Binding-site contacts:
Ligand atom O7 contacts residue ASN188 of chain 1.E at 4.2 Å.
Ligand atom O5 contacts residue ASN188 of chain 1.E at 2.3 Å (h-bond).
Ligand atom N2 contacts residue ASN188 of chain 1.E at 3.1 Å (h-bond).
Ligand atom C3 contacts residue ASN188 of chain 1.E at 3.9 Å.
Ligand atom C5 contacts residue ASN188 of chain 1.E at 3.6 Å.
Ligand atom C2 contacts residue ASN188 of chain 1.E at 2.6 Å.
Ligand atom C7 contacts residue ASN188 of chain 1.E at 3.9 Å.
Ligand atom C4 contacts residue ASN188 of chain 1.E at 4.2 Å.
Ligand atom O6 contacts residue ASN188 of chain 1.E at 4.5 Å.
Ligand atom C1 contacts residue ASN188 of chain 1.E at 1.4 Å.

This protein binds this small molecule.
Small molecule (SMILES): CC(=O)N[C@H]1[C@H](O[C@H]2[C@H](O)[C@@H](NC(C)=O)CO[C@@H]2CO)O[C@H](CO)[C@@H](O)[C@@H]1O

Sequence of chain 1.E:
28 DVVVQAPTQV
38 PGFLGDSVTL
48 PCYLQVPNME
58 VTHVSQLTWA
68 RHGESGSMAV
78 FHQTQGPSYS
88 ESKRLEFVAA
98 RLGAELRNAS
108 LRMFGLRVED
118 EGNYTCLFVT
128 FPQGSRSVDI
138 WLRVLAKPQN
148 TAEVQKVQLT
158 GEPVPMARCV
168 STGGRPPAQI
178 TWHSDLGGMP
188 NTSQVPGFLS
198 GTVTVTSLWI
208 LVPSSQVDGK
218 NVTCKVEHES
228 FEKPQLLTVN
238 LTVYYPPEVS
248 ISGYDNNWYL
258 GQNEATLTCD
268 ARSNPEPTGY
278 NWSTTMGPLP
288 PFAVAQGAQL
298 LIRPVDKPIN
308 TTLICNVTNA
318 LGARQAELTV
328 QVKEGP